A protein and the small-molecule ligand that binds it are described below.
Small molecule (SMILES): CCCCCCCCCCCC[N+](C)(C)CCCS(=O)(=O)O

Sequence of chain 60.A:
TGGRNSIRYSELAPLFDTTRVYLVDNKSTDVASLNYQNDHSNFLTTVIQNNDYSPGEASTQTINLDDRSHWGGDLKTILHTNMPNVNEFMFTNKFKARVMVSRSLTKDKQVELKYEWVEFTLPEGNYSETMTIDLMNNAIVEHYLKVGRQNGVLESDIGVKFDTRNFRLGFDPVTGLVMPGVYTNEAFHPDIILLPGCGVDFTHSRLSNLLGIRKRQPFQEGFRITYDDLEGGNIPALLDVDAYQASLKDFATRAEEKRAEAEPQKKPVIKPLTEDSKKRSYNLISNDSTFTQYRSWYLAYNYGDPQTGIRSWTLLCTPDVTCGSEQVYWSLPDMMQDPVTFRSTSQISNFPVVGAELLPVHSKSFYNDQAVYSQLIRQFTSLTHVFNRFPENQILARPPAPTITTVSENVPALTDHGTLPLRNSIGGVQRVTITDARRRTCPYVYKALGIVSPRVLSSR

Binding-site contacts:
Ligand atom C3 contacts residue TRP374 of chain 60.A at 4.0 Å (hydrophobic).
Ligand atom O1S contacts residue TRP374 of chain 60.A at 4.0 Å.
Ligand atom O1S contacts residue ARG224 of chain 60.A at 2.9 Å (salt-bridge).
Ligand atom C2 contacts residue ARG224 of chain 60.A at 4.0 Å.
Ligand atom O3S contacts residue ARG224 of chain 60.A at 3.8 Å.
Ligand atom S1 contacts residue LYS215 of chain 60.A at 4.1 Å.
Ligand atom C1 contacts residue TRP374 of chain 60.A at 3.3 Å (hydrophobic).
Ligand atom C2 contacts residue TRP374 of chain 60.A at 4.0 Å (hydrophobic).
Ligand atom C1 contacts residue ARG224 of chain 60.A at 4.1 Å.
Ligand atom O2S contacts residue LYS215 of chain 60.A at 3.1 Å (salt-bridge).
Ligand atom O1S contacts residue GLY222 of chain 60.A at 3.0 Å (h-bond).
Ligand atom S1 contacts residue TRP374 of chain 60.A at 4.4 Å.
Ligand atom O1S contacts residue LYS215 of chain 60.A at 3.9 Å.
Ligand atom S1 contacts residue GLY222 of chain 60.A at 3.8 Å.
Ligand atom S1 contacts residue ARG224 of chain 60.A at 4.0 Å.
Ligand atom N1 contacts residue TRP374 of chain 60.A at 3.5 Å.
Ligand atom O2S contacts residue GLY222 of chain 60.A at 3.4 Å (h-bond).
Ligand atom C3 contacts residue ASP229 of chain 60.A at 4.4 Å.
Ligand atom O1S contacts residue PHE223 of chain 60.A at 3.2 Å.